This protein binds this small molecule.
Small molecule (SMILES): CC[C@H](C)[C@H](N)C(=O)N[C@@H](CO)C(=O)N[C@@H](CCC(=O)O)C(=O)N[C@H](C=O)C(C)C

Binding-site contacts:
Ligand atom CA contacts residue ALA2 of chain 4.E at 3.5 Å (hydrophobic).
Ligand atom O contacts residue ALA2 of chain 4.E at 3.9 Å.
Ligand atom CA contacts residue ALA2 of chain 4.E at 4.0 Å (hydrophobic).
Ligand atom CG2 contacts residue SER5 of chain 4.E at 3.7 Å.
Ligand atom CG2 contacts residue ALA2 of chain 4.E at 4.0 Å (hydrophobic).
Ligand atom C contacts residue GLN3 of chain 4.E at 3.9 Å.
Ligand atom CA contacts residue VAL4 of chain 4.E at 3.5 Å (hydrophobic).
Ligand atom OE1 contacts residue ASN25 of chain 4.E at 4.4 Å.
Ligand atom C contacts residue ALA2 of chain 4.E at 4.3 Å (hydrophobic).
Ligand atom O contacts residue SER6 of chain 4.E at 4.1 Å.
Ligand atom N contacts residue ALA2 of chain 4.E at 3.0 Å (h-bond).
Ligand atom C contacts residue VAL4 of chain 4.E at 3.6 Å (hydrophobic).
Ligand atom CB contacts residue ALA2 of chain 4.E at 4.3 Å (hydrophobic).
Ligand atom OG contacts residue GLN3 of chain 4.E at 3.3 Å (h-bond).
Ligand atom C contacts residue VAL4 of chain 4.E at 4.0 Å (hydrophobic).
Ligand atom CB contacts residue GLN3 of chain 4.E at 4.4 Å.
Ligand atom O contacts residue GLN3 of chain 4.E at 3.1 Å (h-bond).
Ligand atom CG2 contacts residue VAL4 of chain 4.E at 3.8 Å (hydrophobic).
Ligand atom CG2 contacts residue GLN3 of chain 4.E at 3.4 Å.
Ligand atom N contacts residue VAL4 of chain 4.E at 3.0 Å (h-bond).
Ligand atom C contacts residue ALA2 of chain 4.E at 3.7 Å (hydrophobic).
Ligand atom CB contacts residue ALA2 of chain 4.E at 3.4 Å (hydrophobic).
Ligand atom CG1 contacts residue GLN3 of chain 4.E at 4.1 Å.
Ligand atom CD contacts residue VAL4 of chain 4.E at 3.8 Å (hydrophobic).
Ligand atom O contacts residue VAL4 of chain 4.E at 2.9 Å (h-bond).
Ligand atom CA contacts residue GLN3 of chain 4.E at 4.2 Å.
Ligand atom CB contacts residue GLN3 of chain 4.E at 3.4 Å.
Ligand atom CB contacts residue VAL4 of chain 4.E at 4.3 Å (hydrophobic).
Ligand atom CA contacts residue VAL4 of chain 4.E at 4.0 Å (hydrophobic).
Ligand atom C contacts residue VAL4 of chain 4.E at 4.2 Å (hydrophobic).
Ligand atom CB contacts residue VAL4 of chain 4.E at 4.5 Å (hydrophobic).
Ligand atom O contacts residue VAL4 of chain 4.E at 3.8 Å.
Ligand atom OE1 contacts residue VAL4 of chain 4.E at 3.5 Å.
Ligand atom OE2 contacts residue VAL4 of chain 4.E at 3.6 Å.
Ligand atom O contacts residue SER5 of chain 4.E at 3.8 Å.

Sequence of chain 4.E:
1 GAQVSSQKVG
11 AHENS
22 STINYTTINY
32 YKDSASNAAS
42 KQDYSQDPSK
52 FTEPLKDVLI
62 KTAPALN